Sequence of chain 26.E:
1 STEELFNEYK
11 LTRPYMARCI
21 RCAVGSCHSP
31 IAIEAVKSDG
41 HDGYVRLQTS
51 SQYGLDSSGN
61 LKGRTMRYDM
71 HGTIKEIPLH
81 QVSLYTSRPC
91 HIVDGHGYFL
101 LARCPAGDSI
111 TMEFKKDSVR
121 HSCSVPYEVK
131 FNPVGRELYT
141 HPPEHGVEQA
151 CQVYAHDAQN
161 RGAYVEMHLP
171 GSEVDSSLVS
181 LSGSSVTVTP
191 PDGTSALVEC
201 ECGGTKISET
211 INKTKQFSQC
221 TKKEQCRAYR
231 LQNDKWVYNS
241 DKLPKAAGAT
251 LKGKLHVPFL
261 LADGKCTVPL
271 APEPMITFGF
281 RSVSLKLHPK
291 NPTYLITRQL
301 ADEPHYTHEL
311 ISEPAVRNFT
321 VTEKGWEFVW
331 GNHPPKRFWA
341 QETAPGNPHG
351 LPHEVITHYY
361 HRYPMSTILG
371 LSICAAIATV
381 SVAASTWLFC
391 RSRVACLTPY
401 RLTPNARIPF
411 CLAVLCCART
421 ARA

Binding-site contacts:
Ligand atom C6 contacts residue ASN318 of chain 26.E at 3.3 Å.
Ligand atom O5 contacts residue SER284 of chain 26.E at 4.4 Å.
Ligand atom C5 contacts residue SER284 of chain 26.E at 4.5 Å.
Ligand atom O4 contacts residue ASN318 of chain 26.E at 4.4 Å.
Ligand atom C6 contacts residue SER284 of chain 26.E at 3.2 Å.
Ligand atom O6 contacts residue ASN318 of chain 26.E at 3.3 Å.
Ligand atom O6 contacts residue SER284 of chain 26.E at 2.9 Å (h-bond).

The protein below binds the small molecule below.
Small molecule (SMILES): CC(=O)N[C@@H]1[C@@H](O)[C@H](O)[C@@H](CO)O[C@H]1O